This protein binds this small molecule.
Small molecule (SMILES): O=C(O)Cc1ccc(O)cc1

Sequence of chain 2.D:
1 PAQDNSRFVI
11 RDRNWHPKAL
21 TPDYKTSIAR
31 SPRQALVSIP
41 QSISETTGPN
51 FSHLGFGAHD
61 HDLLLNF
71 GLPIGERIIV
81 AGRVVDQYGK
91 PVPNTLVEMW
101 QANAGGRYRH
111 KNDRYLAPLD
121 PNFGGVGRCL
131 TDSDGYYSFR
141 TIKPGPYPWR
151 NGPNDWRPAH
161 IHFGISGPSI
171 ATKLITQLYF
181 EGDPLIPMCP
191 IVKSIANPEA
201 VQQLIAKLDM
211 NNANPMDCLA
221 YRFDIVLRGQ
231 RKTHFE

Sequence of chain 2.C:
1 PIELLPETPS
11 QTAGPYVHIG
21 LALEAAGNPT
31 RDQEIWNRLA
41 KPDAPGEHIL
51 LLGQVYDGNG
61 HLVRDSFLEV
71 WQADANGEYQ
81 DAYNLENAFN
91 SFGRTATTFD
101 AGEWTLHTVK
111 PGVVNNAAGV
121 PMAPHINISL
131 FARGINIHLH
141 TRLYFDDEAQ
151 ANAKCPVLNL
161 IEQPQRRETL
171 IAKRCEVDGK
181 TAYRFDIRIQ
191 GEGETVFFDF

Binding-site contacts:
Ligand atom O1 contacts residue ARG133 of chain 2.C at 3.4 Å.
Ligand atom C3 contacts residue PRO15 of chain 2.C at 4.0 Å (hydrophobic).
Ligand atom C3 contacts residue GLN177 of chain 2.D at 4.1 Å.
Ligand atom C5 contacts residue TYR147 of chain 2.D at 2.8 Å (hydrophobic).
Ligand atom C3 contacts residue TYR147 of chain 2.D at 3.7 Å (hydrophobic).
Ligand atom C6 contacts residue PRO15 of chain 2.C at 3.4 Å (hydrophobic).
Ligand atom C4 contacts residue ARG157 of chain 2.D at 4.1 Å.
Ligand atom C3 contacts residue FE1 of chain 2.P at 3.5 Å.
Ligand atom C2 contacts residue ARG157 of chain 2.D at 3.6 Å.
Ligand atom C5 contacts residue PRO15 of chain 2.C at 3.5 Å (hydrophobic).
Ligand atom C5 contacts residue TYR16 of chain 2.C at 4.0 Å (hydrophobic).
Ligand atom C4 contacts residue PRO15 of chain 2.C at 3.8 Å (hydrophobic).
Ligand atom O4 contacts residue TYR147 of chain 2.D at 2.9 Å (h-bond).
Ligand atom O2 contacts residue PRO15 of chain 2.C at 3.9 Å.
Ligand atom C4 contacts residue FE1 of chain 2.P at 2.7 Å.
Ligand atom C2 contacts residue GLY14 of chain 2.C at 4.1 Å.
Ligand atom O2 contacts residue TRP149 of chain 2.D at 3.6 Å.
Ligand atom C2 contacts residue ILE191 of chain 2.D at 3.4 Å (hydrophobic).
Ligand atom C1 contacts residue ILE191 of chain 2.D at 3.9 Å (hydrophobic).
Ligand atom C4 contacts residue HIS162 of chain 2.D at 3.6 Å.
Ligand atom O4 contacts residue TYR108 of chain 2.D at 3.1 Å (h-bond).
Ligand atom C3 contacts residue HIS162 of chain 2.D at 3.5 Å.
Ligand atom C8 contacts residue TRP149 of chain 2.D at 3.6 Å (hydrophobic).
Ligand atom C4 contacts residue TYR147 of chain 2.D at 2.8 Å (hydrophobic).
Ligand atom C8 contacts residue TYR24 of chain 2.D at 3.4 Å (hydrophobic).
Ligand atom O2 contacts residue ARG133 of chain 2.C at 4.0 Å.
Ligand atom O4 contacts residue HIS160 of chain 2.D at 3.7 Å.
Ligand atom O4 contacts residue HIS162 of chain 2.D at 2.5 Å (h-bond).
Ligand atom O1 contacts residue PRO15 of chain 2.C at 3.9 Å.
Ligand atom C7 contacts residue TRP149 of chain 2.D at 3.1 Å (hydrophobic).
Ligand atom C6 contacts residue TYR147 of chain 2.D at 3.7 Å (hydrophobic).
Ligand atom C7 contacts residue ILE191 of chain 2.D at 3.4 Å (hydrophobic).
Ligand atom C3 contacts residue GLY14 of chain 2.C at 3.8 Å.
Ligand atom C8 contacts residue PRO15 of chain 2.C at 3.9 Å (hydrophobic).
Ligand atom C2 contacts residue PRO15 of chain 2.C at 3.9 Å (hydrophobic).
Ligand atom O4 contacts residue FE1 of chain 2.P at 1.8 Å.
Ligand atom C3 contacts residue ARG157 of chain 2.D at 3.4 Å.
Ligand atom C5 contacts residue FE1 of chain 2.P at 3.5 Å.
Ligand atom O1 contacts residue TYR24 of chain 2.D at 2.3 Å (h-bond).
Ligand atom C1 contacts residue PRO15 of chain 2.C at 3.7 Å (hydrophobic).